The protein below binds the small molecule below.
Small molecule (SMILES): CC(C)(O)[C@H](F)CNC(=O)c1cnc(Nc2ccc3ncsc3c2)cc1NC1CC1

Sequence of chain 1.A:
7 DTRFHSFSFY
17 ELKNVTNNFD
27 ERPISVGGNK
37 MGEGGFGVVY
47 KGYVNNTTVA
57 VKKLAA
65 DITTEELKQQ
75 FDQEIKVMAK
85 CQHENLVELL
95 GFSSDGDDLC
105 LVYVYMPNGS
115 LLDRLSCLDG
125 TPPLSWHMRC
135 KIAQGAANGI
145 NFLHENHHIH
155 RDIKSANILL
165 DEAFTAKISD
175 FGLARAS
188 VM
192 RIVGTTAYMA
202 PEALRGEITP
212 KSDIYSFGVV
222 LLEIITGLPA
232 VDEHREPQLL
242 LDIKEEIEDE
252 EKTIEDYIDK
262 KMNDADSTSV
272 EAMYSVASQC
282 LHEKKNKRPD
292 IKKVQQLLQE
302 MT

Binding-site contacts:
Ligand atom C30 contacts residue MET110 of chain 1.A at 3.5 Å (hydrophobic).
Ligand atom N8 contacts residue MET110 of chain 1.A at 3.2 Å (h-bond).
Ligand atom F5 contacts residue ASN112 of chain 1.A at 3.5 Å.
Ligand atom C10 contacts residue MET110 of chain 1.A at 3.7 Å (hydrophobic).
Ligand atom F5 contacts residue ARG118 of chain 1.A at 3.2 Å.
Ligand atom C10 contacts residue GLY113 of chain 1.A at 3.5 Å.
Ligand atom C18 contacts residue TYR107 of chain 1.A at 3.6 Å (hydrophobic).
Ligand atom C20 contacts residue TYR107 of chain 1.A at 3.7 Å (hydrophobic).
Ligand atom N14 contacts residue GLY113 of chain 1.A at 3.7 Å.
Ligand atom S17 contacts residue VAL45 of chain 1.A at 3.7 Å.
Ligand atom C19 contacts residue VAL91 of chain 1.A at 3.2 Å (hydrophobic).
Ligand atom C18 contacts residue VAL91 of chain 1.A at 3.5 Å (hydrophobic).
Ligand atom C18 contacts residue VAL108 of chain 1.A at 3.7 Å (hydrophobic).
Ligand atom C18 contacts residue LEU163 of chain 1.A at 3.3 Å (hydrophobic).
Ligand atom F5 contacts residue GLY113 of chain 1.A at 3.1 Å.
Ligand atom C3 contacts residue THR125 of chain 1.A at 3.7 Å.
Ligand atom C29 contacts residue TYR109 of chain 1.A at 3.5 Å (hydrophobic).
Ligand atom C19 contacts residue TYR107 of chain 1.A at 3.6 Å (hydrophobic).
Ligand atom C6 contacts residue GLY113 of chain 1.A at 3.7 Å.
Ligand atom N8 contacts residue TYR109 of chain 1.A at 3.7 Å.
Ligand atom N15 contacts residue SER173 of chain 1.A at 3.5 Å.
Ligand atom N28 contacts residue TYR109 of chain 1.A at 3.7 Å.
Ligand atom C22 contacts residue ALA56 of chain 1.A at 3.7 Å (hydrophobic).
Ligand atom C23 contacts residue ALA56 of chain 1.A at 3.6 Å (hydrophobic).
Ligand atom C1 contacts residue ILE30 of chain 1.A at 3.6 Å (hydrophobic).
Ligand atom C23 contacts residue LEU163 of chain 1.A at 3.5 Å (hydrophobic).
Ligand atom N15 contacts residue TYR107 of chain 1.A at 3.6 Å.
Ligand atom O9 contacts residue MET37 of chain 1.A at 3.6 Å.
Ligand atom C7 contacts residue TYR109 of chain 1.A at 3.6 Å (hydrophobic).
Ligand atom C29 contacts residue MET110 of chain 1.A at 3.0 Å (hydrophobic).
Ligand atom C6 contacts residue PRO111 of chain 1.A at 3.3 Å (hydrophobic).
Ligand atom C27 contacts residue ALA56 of chain 1.A at 3.7 Å (hydrophobic).
Ligand atom C19 contacts residue LEU163 of chain 1.A at 3.4 Å (hydrophobic).
Ligand atom N24 contacts residue VAL108 of chain 1.A at 3.4 Å (h-bond).
Ligand atom O2 contacts residue PRO111 of chain 1.A at 3.5 Å (h-bond).
Ligand atom N24 contacts residue ALA56 of chain 1.A at 3.1 Å.
Ligand atom C7 contacts residue ILE30 of chain 1.A at 3.5 Å (hydrophobic).
Ligand atom N28 contacts residue MET110 of chain 1.A at 2.8 Å (h-bond).
Ligand atom C29 contacts residue MET37 of chain 1.A at 3.6 Å (hydrophobic).
Ligand atom O9 contacts residue GLY113 of chain 1.A at 3.6 Å.